Binding-site contacts:
Ligand atom C4 contacts residue ASN66 of chain 3.C at 4.2 Å.
Ligand atom C1 contacts residue ASN66 of chain 3.C at 1.4 Å.
Ligand atom O5 contacts residue ASN66 of chain 3.C at 2.4 Å (h-bond).
Ligand atom C3 contacts residue ASN66 of chain 3.C at 3.8 Å.
Ligand atom C5 contacts residue ASN66 of chain 3.C at 3.7 Å.
Ligand atom C8 contacts residue LYS65 of chain 3.C at 3.9 Å.
Ligand atom C7 contacts residue ASN66 of chain 3.C at 3.2 Å.
Ligand atom O7 contacts residue ASN66 of chain 3.C at 3.0 Å (h-bond).
Ligand atom C7 contacts residue LYS65 of chain 3.C at 4.4 Å.
Ligand atom N2 contacts residue ASN66 of chain 3.C at 2.9 Å (h-bond).
Ligand atom C2 contacts residue ASN66 of chain 3.C at 2.5 Å.

The protein below binds the small molecule below.
Small molecule (SMILES): CC(=O)N[C@@H]1[C@@H](O)[C@H](O)[C@@H](CO)O[C@H]1O

Sequence of chain 3.C:
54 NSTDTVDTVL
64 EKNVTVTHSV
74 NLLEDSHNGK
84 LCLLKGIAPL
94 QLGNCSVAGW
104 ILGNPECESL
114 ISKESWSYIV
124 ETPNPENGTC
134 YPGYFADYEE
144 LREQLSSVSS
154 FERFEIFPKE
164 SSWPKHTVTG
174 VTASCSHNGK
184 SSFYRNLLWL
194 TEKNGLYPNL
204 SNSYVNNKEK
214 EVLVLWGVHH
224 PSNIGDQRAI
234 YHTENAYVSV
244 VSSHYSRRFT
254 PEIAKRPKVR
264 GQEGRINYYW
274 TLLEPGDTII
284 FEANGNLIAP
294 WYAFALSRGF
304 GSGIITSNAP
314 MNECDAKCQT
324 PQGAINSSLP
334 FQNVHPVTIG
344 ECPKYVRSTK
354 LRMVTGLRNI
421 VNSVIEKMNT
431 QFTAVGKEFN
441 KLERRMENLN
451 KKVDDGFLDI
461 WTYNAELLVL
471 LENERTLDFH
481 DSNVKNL